Binding-site contacts:
Ligand atom CAN contacts residue MET101 of chain 1.A at 3.4 Å (hydrophobic).
Ligand atom CAG contacts residue THR98 of chain 1.A at 3.2 Å.
Ligand atom CAH contacts residue MET101 of chain 1.A at 3.7 Å (hydrophobic).
Ligand atom NAT contacts residue ALA50 of chain 1.A at 3.8 Å.
Ligand atom CBE contacts residue LEU152 of chain 1.A at 3.4 Å (hydrophobic).
Ligand atom O02 contacts residue LYS52 of chain 1.A at 3.3 Å.
Ligand atom CAK contacts residue MET101 of chain 1.A at 3.3 Å (hydrophobic).
Ligand atom C01 contacts residue ALA50 of chain 1.A at 3.2 Å (hydrophobic).
Ligand atom CBD contacts residue ILE25 of chain 1.A at 3.4 Å (hydrophobic).
Ligand atom CBA contacts residue THR98 of chain 1.A at 3.8 Å.
Ligand atom C01 contacts residue ILE51 of chain 1.A at 3.6 Å (hydrophobic).
Ligand atom CBA contacts residue ALA50 of chain 1.A at 3.8 Å (hydrophobic).
Ligand atom CAO contacts residue GLU112 of chain 1.A at 3.7 Å.
Ligand atom CAC contacts residue GLU102 of chain 1.A at 3.5 Å.
Ligand atom OAW contacts residue ILE25 of chain 1.A at 3.6 Å.
Ligand atom C01 contacts residue THR98 of chain 1.A at 3.5 Å.
Ligand atom CBG contacts residue LEU152 of chain 1.A at 3.8 Å (hydrophobic).
Ligand atom CAH contacts residue GLU99 of chain 1.A at 3.4 Å.
Ligand atom CL1 contacts residue GLU69 of chain 1.A at 3.4 Å.
Ligand atom CAI contacts residue GLU69 of chain 1.A at 3.5 Å.
Ligand atom CAA contacts residue ILE25 of chain 1.A at 3.4 Å (hydrophobic).
Ligand atom CBA contacts residue LEU152 of chain 1.A at 3.2 Å (hydrophobic).
Ligand atom NAD contacts residue ILE82 of chain 1.A at 3.4 Å.
Ligand atom NAD contacts residue THR98 of chain 1.A at 3.2 Å (h-bond).
Ligand atom C01 contacts residue LYS52 of chain 1.A at 3.5 Å.
Ligand atom CAG contacts residue LEU152 of chain 1.A at 3.6 Å (hydrophobic).
Ligand atom CAH contacts residue LEU152 of chain 1.A at 3.5 Å (hydrophobic).
Ligand atom CBC contacts residue ILE25 of chain 1.A at 3.5 Å (hydrophobic).
Ligand atom C01 contacts residue ILE96 of chain 1.A at 3.4 Å (hydrophobic).
Ligand atom CAN contacts residue TYR100 of chain 1.A at 3.3 Å (hydrophobic).
Ligand atom CAC contacts residue GLY104 of chain 1.A at 3.7 Å.
Ligand atom CAH contacts residue THR98 of chain 1.A at 3.8 Å.
Ligand atom CAM contacts residue GLU102 of chain 1.A at 3.8 Å.
Ligand atom OAV contacts residue ILE25 of chain 1.A at 3.7 Å.
Ligand atom NAT contacts residue MET101 of chain 1.A at 3.1 Å (h-bond).
Ligand atom O02 contacts residue ILE96 of chain 1.A at 3.8 Å.
Ligand atom CL1 contacts residue ILE96 of chain 1.A at 3.7 Å.
Ligand atom CAM contacts residue TYR100 of chain 1.A at 3.3 Å (hydrophobic).
Ligand atom CAH contacts residue ALA50 of chain 1.A at 3.6 Å (hydrophobic).
Ligand atom O02 contacts residue THR98 of chain 1.A at 3.6 Å.

This protein binds this small molecule.
Small molecule (SMILES): COc1cc(Nc2c(C#N)cnc3cc(OCCCN4CCN(C)CC4)c(OC)cc23)c(Cl)cc1Cl

Sequence of chain 1.A:
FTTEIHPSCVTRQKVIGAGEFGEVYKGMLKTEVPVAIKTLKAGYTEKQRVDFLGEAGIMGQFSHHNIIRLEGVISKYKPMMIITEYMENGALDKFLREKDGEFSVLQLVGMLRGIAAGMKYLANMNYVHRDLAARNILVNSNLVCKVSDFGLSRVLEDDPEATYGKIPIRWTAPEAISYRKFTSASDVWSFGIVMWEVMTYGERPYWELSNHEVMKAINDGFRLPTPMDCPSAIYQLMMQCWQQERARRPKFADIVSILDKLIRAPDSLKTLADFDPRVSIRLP